Sequence of chain 1.A:
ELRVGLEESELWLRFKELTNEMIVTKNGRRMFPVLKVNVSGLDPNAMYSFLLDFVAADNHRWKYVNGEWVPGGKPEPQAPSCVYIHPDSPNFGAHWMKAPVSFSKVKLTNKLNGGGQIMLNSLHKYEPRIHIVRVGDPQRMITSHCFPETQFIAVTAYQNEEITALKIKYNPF

The protein below binds the small molecule below.
Small molecule (SMILES): COc1ccc(C(=O)Nc2ccc(F)c(Cl)c2)cc1NC(=O)CCCN(C)C

Binding-site contacts:
Ligand atom C17 contacts residue VAL85 of chain 1.A at 4.4 Å (hydrophobic).
Ligand atom N01 contacts residue CYS84 of chain 1.A at 4.3 Å.
Ligand atom C03 contacts residue VAL85 of chain 1.A at 4.3 Å (hydrophobic).
Ligand atom C14 contacts residue MET143 of chain 1.A at 4.0 Å (hydrophobic).
Ligand atom N26 contacts residue ASN115 of chain 1.A at 4.1 Å.
Ligand atom C23 contacts residue CYS84 of chain 1.A at 1.8 Å (hydrophobic).
Ligand atom C24 contacts residue ASN115 of chain 1.A at 3.4 Å.
Ligand atom CL19 contacts residue MET143 of chain 1.A at 3.4 Å.
Ligand atom C24 contacts residue CYS84 of chain 1.A at 2.7 Å (hydrophobic).
Ligand atom N11 contacts residue LEU53 of chain 1.A at 4.5 Å.
Ligand atom C28 contacts residue ASN115 of chain 1.A at 4.0 Å.
Ligand atom C22 contacts residue VAL85 of chain 1.A at 4.2 Å (hydrophobic).
Ligand atom C13 contacts residue LEU53 of chain 1.A at 4.1 Å (hydrophobic).
Ligand atom C23 contacts residue ASN115 of chain 1.A at 4.3 Å.
Ligand atom C15 contacts residue MET143 of chain 1.A at 3.9 Å (hydrophobic).
Ligand atom C22 contacts residue CYS84 of chain 1.A at 2.2 Å (hydrophobic).
Ligand atom O25 contacts residue VAL85 of chain 1.A at 2.9 Å (h-bond).
Ligand atom CL19 contacts residue VAL135 of chain 1.A at 4.0 Å.
Ligand atom N01 contacts residue VAL85 of chain 1.A at 4.2 Å.
Ligand atom C21 contacts residue CYS84 of chain 1.A at 3.1 Å (hydrophobic).
Ligand atom C04 contacts residue VAL85 of chain 1.A at 3.9 Å (hydrophobic).
Ligand atom O25 contacts residue CYS84 of chain 1.A at 3.2 Å (h-bond).
Ligand atom C21 contacts residue VAL85 of chain 1.A at 3.7 Å (hydrophobic).
Ligand atom C12 contacts residue LEU53 of chain 1.A at 4.3 Å (hydrophobic).
Ligand atom C23 contacts residue VAL85 of chain 1.A at 4.1 Å (hydrophobic).
Ligand atom O10 contacts residue VAL85 of chain 1.A at 3.7 Å.
Ligand atom N26 contacts residue CYS84 of chain 1.A at 4.0 Å.
Ligand atom F18 contacts residue MET143 of chain 1.A at 3.1 Å.
Ligand atom C27 contacts residue ASN115 of chain 1.A at 4.1 Å.
Ligand atom C24 contacts residue GLY116 of chain 1.A at 4.4 Å.
Ligand atom C02 contacts residue VAL85 of chain 1.A at 4.0 Å (hydrophobic).